Binding-site contacts:
Ligand atom C2 contacts residue ASN87 of chain 2.A at 2.4 Å.
Ligand atom C4 contacts residue ASN87 of chain 2.A at 4.2 Å.
Ligand atom C7 contacts residue VAL86 of chain 2.A at 4.4 Å (hydrophobic).
Ligand atom C7 contacts residue ASN87 of chain 2.A at 4.0 Å.
Ligand atom C8 contacts residue VAL86 of chain 2.A at 3.8 Å (hydrophobic).
Ligand atom C5 contacts residue ASN87 of chain 2.A at 3.6 Å.
Ligand atom N2 contacts residue ASN87 of chain 2.A at 2.9 Å (h-bond).
Ligand atom C3 contacts residue ASN87 of chain 2.A at 3.8 Å.
Ligand atom C1 contacts residue ASN87 of chain 2.A at 1.4 Å.
Ligand atom O5 contacts residue ASN87 of chain 2.A at 2.3 Å (h-bond).
Ligand atom N2 contacts residue VAL86 of chain 2.A at 3.9 Å.

Sequence of chain 2.A:
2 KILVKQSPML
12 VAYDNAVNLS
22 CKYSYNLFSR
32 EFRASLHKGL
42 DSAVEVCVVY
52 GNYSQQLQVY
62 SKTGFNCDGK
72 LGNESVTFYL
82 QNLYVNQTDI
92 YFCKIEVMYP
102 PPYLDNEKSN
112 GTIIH

This protein binds this small molecule.
Small molecule (SMILES): CC(=O)N[C@@H]1[C@@H](O)[C@H](O)[C@@H](CO)O[C@H]1O